A protein and the small-molecule ligand that binds it are described below.
Small molecule (SMILES): CC(=O)N[C@H]1[C@H](O[C@H]2[C@H](O)[C@@H](NC(C)=O)CO[C@@H]2CO)O[C@H](CO)[C@@H](O[C@@H]2O[C@H](CO)[C@@H](O)[C@H](O)[C@@H]2O)[C@@H]1O

Sequence of chain 1.A:
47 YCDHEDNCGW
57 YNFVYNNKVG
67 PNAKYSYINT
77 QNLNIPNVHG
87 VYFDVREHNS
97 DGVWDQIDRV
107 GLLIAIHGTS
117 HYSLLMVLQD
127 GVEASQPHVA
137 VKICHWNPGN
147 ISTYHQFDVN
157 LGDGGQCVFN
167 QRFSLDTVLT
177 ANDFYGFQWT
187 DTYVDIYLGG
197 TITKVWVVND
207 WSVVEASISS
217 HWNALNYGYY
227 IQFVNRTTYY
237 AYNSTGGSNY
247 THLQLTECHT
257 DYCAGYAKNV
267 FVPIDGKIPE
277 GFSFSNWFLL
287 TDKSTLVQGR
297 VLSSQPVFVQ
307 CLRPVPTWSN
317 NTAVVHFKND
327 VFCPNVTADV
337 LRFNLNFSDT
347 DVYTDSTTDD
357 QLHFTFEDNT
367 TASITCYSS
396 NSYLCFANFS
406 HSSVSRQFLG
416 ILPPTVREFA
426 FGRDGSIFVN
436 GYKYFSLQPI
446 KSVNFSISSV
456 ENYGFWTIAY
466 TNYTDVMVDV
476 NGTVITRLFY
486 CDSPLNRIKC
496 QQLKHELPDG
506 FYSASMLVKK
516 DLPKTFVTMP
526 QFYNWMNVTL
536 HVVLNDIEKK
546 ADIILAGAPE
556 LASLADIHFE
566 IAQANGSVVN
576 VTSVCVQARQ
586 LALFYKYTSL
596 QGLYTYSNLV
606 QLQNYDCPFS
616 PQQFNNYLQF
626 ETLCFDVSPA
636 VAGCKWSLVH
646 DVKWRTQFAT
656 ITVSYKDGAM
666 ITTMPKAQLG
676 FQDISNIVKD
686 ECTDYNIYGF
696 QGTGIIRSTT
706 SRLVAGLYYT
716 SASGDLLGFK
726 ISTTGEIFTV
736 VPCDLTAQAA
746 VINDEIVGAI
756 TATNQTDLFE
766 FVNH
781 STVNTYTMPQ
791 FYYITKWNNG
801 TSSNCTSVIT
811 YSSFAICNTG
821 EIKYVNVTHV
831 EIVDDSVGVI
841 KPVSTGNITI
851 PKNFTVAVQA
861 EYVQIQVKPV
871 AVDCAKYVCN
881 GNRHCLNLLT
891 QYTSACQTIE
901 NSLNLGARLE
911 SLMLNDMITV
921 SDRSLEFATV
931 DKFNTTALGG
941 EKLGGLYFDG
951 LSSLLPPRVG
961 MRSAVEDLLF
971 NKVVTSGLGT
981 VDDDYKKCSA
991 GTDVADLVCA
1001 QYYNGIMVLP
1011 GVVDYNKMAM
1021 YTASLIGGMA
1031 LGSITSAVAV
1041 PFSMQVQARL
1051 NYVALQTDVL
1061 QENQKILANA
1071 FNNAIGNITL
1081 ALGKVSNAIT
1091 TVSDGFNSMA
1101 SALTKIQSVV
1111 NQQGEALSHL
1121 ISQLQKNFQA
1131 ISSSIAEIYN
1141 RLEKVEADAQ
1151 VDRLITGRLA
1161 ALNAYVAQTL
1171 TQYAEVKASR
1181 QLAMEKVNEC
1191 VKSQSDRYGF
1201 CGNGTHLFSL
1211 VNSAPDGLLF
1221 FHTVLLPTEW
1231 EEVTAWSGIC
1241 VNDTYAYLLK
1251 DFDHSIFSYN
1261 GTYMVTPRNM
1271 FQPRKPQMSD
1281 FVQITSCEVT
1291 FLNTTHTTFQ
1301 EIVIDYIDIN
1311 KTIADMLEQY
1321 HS

Binding-site contacts:
Ligand atom C3 contacts residue ASN231 of chain 1.A at 3.7 Å.
Ligand atom C1 contacts residue ASN95 of chain 1.A at 4.1 Å.
Ligand atom C4 contacts residue ASN231 of chain 1.A at 4.1 Å.
Ligand atom C7 contacts residue GLU93 of chain 1.A at 4.3 Å.
Ligand atom N2 contacts residue ASN95 of chain 1.A at 4.0 Å.
Ligand atom O5 contacts residue ASN231 of chain 1.A at 2.4 Å (h-bond).
Ligand atom C7 contacts residue ASN231 of chain 1.A at 3.8 Å.
Ligand atom C6 contacts residue ASN231 of chain 1.A at 4.3 Å.
Ligand atom C8 contacts residue ASN231 of chain 1.A at 4.2 Å.
Ligand atom C5 contacts residue ASN231 of chain 1.A at 3.7 Å.
Ligand atom C2 contacts residue ASN231 of chain 1.A at 2.3 Å.
Ligand atom N2 contacts residue ASN231 of chain 1.A at 2.7 Å (h-bond).
Ligand atom C1 contacts residue ASN231 of chain 1.A at 1.4 Å.
Ligand atom C8 contacts residue GLU93 of chain 1.A at 3.3 Å.
Ligand atom C8 contacts residue HIS94 of chain 1.A at 3.7 Å.
Ligand atom O6 contacts residue ASN231 of chain 1.A at 3.4 Å (h-bond).